This small molecule binds to this protein.
Small molecule (SMILES): COc1ccc(OCc2ccc(COc3c(Cl)cccc3Cl)cc2)c(Cl)c1

Binding-site contacts:
Ligand atom C21 contacts residue SER128 of chain 21.A at 3.8 Å.
Ligand atom CL2 contacts residue ALA24 of chain 21.C at 3.5 Å.
Ligand atom C11 contacts residue ILE110 of chain 21.A at 3.8 Å (hydrophobic).
Ligand atom C16 contacts residue ALA24 of chain 21.C at 3.8 Å (hydrophobic).
Ligand atom C20 contacts residue ILE194 of chain 21.A at 3.8 Å (hydrophobic).
Ligand atom C8 contacts residue MET132 of chain 21.A at 3.4 Å (hydrophobic).
Ligand atom C7 contacts residue MET132 of chain 21.A at 3.3 Å (hydrophobic).
Ligand atom O2 contacts residue VAL196 of chain 21.A at 3.4 Å.
Ligand atom C19 contacts residue LEU240 of chain 21.A at 3.8 Å (hydrophobic).
Ligand atom O3 contacts residue TYR112 of chain 21.A at 3.6 Å.
Ligand atom C13 contacts residue ILE110 of chain 21.A at 3.7 Å (hydrophobic).
Ligand atom O1 contacts residue ILE110 of chain 21.A at 3.7 Å.
Ligand atom O1 contacts residue PHE237 of chain 21.A at 3.8 Å.
Ligand atom C1 contacts residue TYR205 of chain 21.A at 3.8 Å (hydrophobic).
Ligand atom C12 contacts residue PHE134 of chain 21.A at 3.8 Å (hydrophobic).
Ligand atom C20 contacts residue LEU240 of chain 21.A at 3.8 Å (hydrophobic).
Ligand atom CL3 contacts residue LEU240 of chain 21.A at 3.8 Å.
Ligand atom C5 contacts residue TYR112 of chain 21.A at 3.5 Å (hydrophobic).
Ligand atom C17 contacts residue ALA24 of chain 21.C at 3.7 Å (hydrophobic).
Ligand atom O1 contacts residue MET132 of chain 21.A at 3.7 Å.
Ligand atom C21 contacts residue TYR205 of chain 21.A at 3.8 Å (hydrophobic).
Ligand atom C2 contacts residue PHE237 of chain 21.A at 3.6 Å (hydrophobic).
Ligand atom C6 contacts residue TYR112 of chain 21.A at 3.7 Å (hydrophobic).
Ligand atom C9 contacts residue VAL199 of chain 21.A at 3.6 Å (hydrophobic).
Ligand atom C17 contacts residue TYR159 of chain 21.A at 3.7 Å (hydrophobic).
Ligand atom C13 contacts residue MET132 of chain 21.A at 3.4 Å (hydrophobic).
Ligand atom C4 contacts residue MET132 of chain 21.A at 3.8 Å (hydrophobic).
Ligand atom C9 contacts residue PHE237 of chain 21.A at 3.7 Å (hydrophobic).
Ligand atom C12 contacts residue ILE110 of chain 21.A at 3.8 Å (hydrophobic).
Ligand atom C7 contacts residue PHE237 of chain 21.A at 3.5 Å (hydrophobic).
Ligand atom C21 contacts residue HIS207 of chain 21.A at 3.6 Å.
Ligand atom CL2 contacts residue ILE25 of chain 21.C at 3.4 Å.
Ligand atom C14 contacts residue TYR159 of chain 21.A at 3.5 Å (hydrophobic).
Ligand atom C10 contacts residue TYR159 of chain 21.A at 3.5 Å (hydrophobic).
Ligand atom CL2 contacts residue TYR159 of chain 21.A at 3.6 Å.
Ligand atom CL3 contacts residue PHE134 of chain 21.A at 3.8 Å.
Ligand atom C13 contacts residue PHE134 of chain 21.A at 3.7 Å (hydrophobic).
Ligand atom O3 contacts residue PHE130 of chain 21.A at 3.6 Å.
Ligand atom C16 contacts residue TYR159 of chain 21.A at 3.8 Å (hydrophobic).
Ligand atom C3 contacts residue MET132 of chain 21.A at 3.7 Å (hydrophobic).

Sequence of chain 21.C:
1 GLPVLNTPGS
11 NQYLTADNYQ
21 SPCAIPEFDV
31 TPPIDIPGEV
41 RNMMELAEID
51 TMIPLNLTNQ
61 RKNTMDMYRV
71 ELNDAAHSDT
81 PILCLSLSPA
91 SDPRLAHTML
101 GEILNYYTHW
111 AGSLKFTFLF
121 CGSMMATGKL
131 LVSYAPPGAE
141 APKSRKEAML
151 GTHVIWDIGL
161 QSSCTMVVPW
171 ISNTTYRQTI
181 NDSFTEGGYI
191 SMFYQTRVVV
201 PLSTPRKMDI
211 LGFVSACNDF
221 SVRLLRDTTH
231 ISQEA

Sequence of chain 21.A:
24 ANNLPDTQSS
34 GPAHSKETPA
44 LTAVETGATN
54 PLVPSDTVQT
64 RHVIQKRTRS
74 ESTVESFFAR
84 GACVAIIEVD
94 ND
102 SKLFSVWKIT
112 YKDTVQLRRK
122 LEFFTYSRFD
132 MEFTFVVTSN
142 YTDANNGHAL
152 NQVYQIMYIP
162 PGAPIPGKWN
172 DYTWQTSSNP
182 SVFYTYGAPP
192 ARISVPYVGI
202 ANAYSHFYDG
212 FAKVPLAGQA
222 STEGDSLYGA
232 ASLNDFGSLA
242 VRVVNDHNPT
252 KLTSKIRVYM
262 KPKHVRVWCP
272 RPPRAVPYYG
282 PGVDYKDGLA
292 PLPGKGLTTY